The small molecule below binds the protein below.
Small molecule (SMILES): CCc1ccccc1-c1ccc(CNCCc2nc3cccc(C)c3[nH]2)cc1Cl

Binding-site contacts:
Ligand atom C23 contacts residue PHE144 of chain 1.B at 3.8 Å (hydrophobic).
Ligand atom C14 contacts residue PRO182 of chain 1.B at 3.4 Å (hydrophobic).
Ligand atom N1 contacts residue HIS183 of chain 1.B at 2.8 Å (h-bond).
Ligand atom C1 contacts residue PRO182 of chain 1.B at 3.4 Å (hydrophobic).
Ligand atom C contacts residue PRO182 of chain 1.B at 3.7 Å (hydrophobic).
Ligand atom C11 contacts residue VAL185 of chain 1.B at 3.8 Å (hydrophobic).
Ligand atom C22 contacts residue MET186 of chain 1.B at 3.7 Å (hydrophobic).
Ligand atom C20 contacts residue MET186 of chain 1.B at 3.9 Å (hydrophobic).
Ligand atom C6 contacts residue MET248 of chain 1.B at 3.7 Å (hydrophobic).
Ligand atom C7 contacts residue MET248 of chain 1.B at 3.6 Å (hydrophobic).
Ligand atom N contacts residue VAL185 of chain 1.B at 3.0 Å (h-bond).
Ligand atom C1 contacts residue MET244 of chain 1.B at 3.5 Å (hydrophobic).
Ligand atom C13 contacts residue PRO182 of chain 1.B at 3.7 Å (hydrophobic).
Ligand atom C contacts residue MET244 of chain 1.B at 3.5 Å (hydrophobic).
Ligand atom C10 contacts residue VAL185 of chain 1.B at 3.3 Å (hydrophobic).
Ligand atom C19 contacts residue MET186 of chain 1.B at 3.7 Å (hydrophobic).
Ligand atom C12 contacts residue PRO182 of chain 1.B at 3.9 Å (hydrophobic).
Ligand atom C17 contacts residue MET186 of chain 1.B at 3.6 Å (hydrophobic).
Ligand atom C21 contacts residue ASN141 of chain 1.B at 3.4 Å.
Ligand atom C2 contacts residue MET244 of chain 1.B at 3.8 Å (hydrophobic).
Ligand atom C contacts residue SER247 of chain 1.B at 3.3 Å.
Ligand atom C14 contacts residue VAL185 of chain 1.B at 3.4 Å (hydrophobic).
Ligand atom C21 contacts residue MET186 of chain 1.B at 3.8 Å (hydrophobic).
Ligand atom C18 contacts residue HIS183 of chain 1.B at 3.7 Å.
Ligand atom C13 contacts residue PHE144 of chain 1.B at 3.8 Å (hydrophobic).
Ligand atom CL contacts residue LEU147 of chain 1.B at 3.7 Å.
Ligand atom C11 contacts residue PRO182 of chain 1.B at 3.9 Å (hydrophobic).
Ligand atom C7 contacts residue MET244 of chain 1.B at 3.7 Å (hydrophobic).
Ligand atom C13 contacts residue VAL185 of chain 1.B at 3.3 Å (hydrophobic).
Ligand atom C15 contacts residue HIS183 of chain 1.B at 3.3 Å.
Ligand atom C16 contacts residue MET186 of chain 1.B at 3.5 Å (hydrophobic).
Ligand atom C10 contacts residue PRO182 of chain 1.B at 3.4 Å (hydrophobic).
Ligand atom N contacts residue PRO182 of chain 1.B at 2.8 Å (h-bond).
Ligand atom CL contacts residue MET248 of chain 1.B at 3.4 Å.
Ligand atom C19 contacts residue GLY69 of chain 1.B at 3.6 Å.
Ligand atom C12 contacts residue VAL185 of chain 1.B at 3.3 Å (hydrophobic).
Ligand atom C12 contacts residue PHE144 of chain 1.B at 3.8 Å (hydrophobic).
Ligand atom C18 contacts residue ILE197 of chain 1.B at 3.8 Å (hydrophobic).
Ligand atom C14 contacts residue HIS183 of chain 1.B at 3.1 Å.
Ligand atom C contacts residue MET248 of chain 1.B at 3.4 Å (hydrophobic).

Sequence of chain 1.B:
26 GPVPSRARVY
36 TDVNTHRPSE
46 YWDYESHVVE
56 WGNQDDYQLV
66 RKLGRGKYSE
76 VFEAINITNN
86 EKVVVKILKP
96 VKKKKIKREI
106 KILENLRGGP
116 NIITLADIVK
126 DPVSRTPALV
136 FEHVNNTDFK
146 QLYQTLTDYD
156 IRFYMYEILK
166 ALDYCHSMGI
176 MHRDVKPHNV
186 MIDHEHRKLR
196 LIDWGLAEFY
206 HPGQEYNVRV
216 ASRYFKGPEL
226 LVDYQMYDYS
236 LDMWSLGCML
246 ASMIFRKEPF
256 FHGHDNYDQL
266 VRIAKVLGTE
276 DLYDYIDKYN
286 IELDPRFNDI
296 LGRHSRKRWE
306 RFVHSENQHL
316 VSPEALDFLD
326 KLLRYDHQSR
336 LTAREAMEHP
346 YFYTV